Sequence of chain 3.A:
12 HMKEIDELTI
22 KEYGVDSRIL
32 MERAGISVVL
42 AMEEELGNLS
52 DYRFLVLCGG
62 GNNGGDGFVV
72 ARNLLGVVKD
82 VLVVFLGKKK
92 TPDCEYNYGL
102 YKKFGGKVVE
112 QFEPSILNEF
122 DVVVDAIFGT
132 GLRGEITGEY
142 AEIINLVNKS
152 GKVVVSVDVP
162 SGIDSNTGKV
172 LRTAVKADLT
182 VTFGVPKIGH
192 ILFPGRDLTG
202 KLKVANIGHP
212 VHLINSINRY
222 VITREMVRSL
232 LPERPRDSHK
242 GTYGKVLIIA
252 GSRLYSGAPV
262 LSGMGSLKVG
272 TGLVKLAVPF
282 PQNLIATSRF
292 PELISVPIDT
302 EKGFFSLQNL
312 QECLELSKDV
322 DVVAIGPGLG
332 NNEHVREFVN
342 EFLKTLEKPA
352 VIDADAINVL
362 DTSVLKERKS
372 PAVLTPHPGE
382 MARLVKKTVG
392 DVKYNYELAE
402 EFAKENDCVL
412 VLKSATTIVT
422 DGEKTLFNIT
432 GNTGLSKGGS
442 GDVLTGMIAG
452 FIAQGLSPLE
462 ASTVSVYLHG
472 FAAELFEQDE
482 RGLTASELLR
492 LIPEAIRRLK

Binding-site contacts:
Ligand atom O contacts residue ASN207 of chain 7.A at 2.8 Å (h-bond).
Ligand atom CZ2 contacts residue ASN207 of chain 7.A at 3.8 Å.
Ligand atom CH2 contacts residue ILE37 of chain 3.A at 3.8 Å (hydrophobic).
Ligand atom CZ contacts residue SER38 of chain 7.A at 3.5 Å.
Ligand atom NE1 contacts residue ASN74 of chain 3.A at 2.9 Å (h-bond).
Ligand atom O contacts residue VAL205 of chain 7.A at 3.0 Å (h-bond).
Ligand atom CE2 contacts residue VAL40 of chain 3.A at 3.7 Å (hydrophobic).
Ligand atom NE1 contacts residue ASN207 of chain 7.A at 3.6 Å (h-bond).
Ligand atom N contacts residue ASN49 of chain 3.A at 3.3 Å (h-bond).
Ligand atom CE2 contacts residue GLU45 of chain 7.A at 3.7 Å.
Ligand atom CA contacts residue VAL205 of chain 7.A at 3.2 Å (hydrophobic).
Ligand atom CD2 contacts residue VAL40 of chain 3.A at 3.6 Å (hydrophobic).
Ligand atom CE2 contacts residue ASN207 of chain 7.A at 3.5 Å.
Ligand atom CD1 contacts residue ASN74 of chain 3.A at 3.7 Å.
Ligand atom N contacts residue GLU44 of chain 3.A at 3.7 Å.
Ligand atom CG contacts residue VAL40 of chain 3.A at 3.8 Å (hydrophobic).
Ligand atom CE1 contacts residue SER38 of chain 7.A at 3.9 Å.
Ligand atom C contacts residue LEU203 of chain 7.A at 3.4 Å (hydrophobic).
Ligand atom O contacts residue VAL205 of chain 7.A at 3.5 Å (h-bond).
Ligand atom CE1 contacts residue ALA42 of chain 7.A at 3.8 Å (hydrophobic).
Ligand atom CD1 contacts residue ASN207 of chain 7.A at 3.5 Å.
Ligand atom O contacts residue LYS204 of chain 7.A at 3.8 Å.
Ligand atom CB contacts residue GLU44 of chain 3.A at 3.0 Å.
Ligand atom NE1 contacts residue VAL40 of chain 3.A at 3.9 Å.
Ligand atom CD1 contacts residue SER38 of chain 7.A at 3.6 Å.
Ligand atom CZ contacts residue ALA42 of chain 7.A at 3.6 Å (hydrophobic).
Ligand atom CD2 contacts residue LEU41 of chain 7.A at 3.5 Å (hydrophobic).
Ligand atom O contacts residue ALA206 of chain 7.A at 3.2 Å.
Ligand atom CH2 contacts residue ARG34 of chain 7.A at 3.6 Å.
Ligand atom N contacts residue VAL205 of chain 7.A at 2.9 Å (h-bond).
Ligand atom CE1 contacts residue ALA206 of chain 7.A at 3.9 Å (hydrophobic).
Ligand atom C contacts residue VAL205 of chain 7.A at 3.5 Å (hydrophobic).
Ligand atom CD1 contacts residue VAL205 of chain 7.A at 3.9 Å (hydrophobic).
Ligand atom CZ2 contacts residue ASN74 of chain 3.A at 3.6 Å.
Ligand atom CA contacts residue GLU44 of chain 3.A at 3.6 Å.
Ligand atom CD2 contacts residue GLU45 of chain 7.A at 3.6 Å.
Ligand atom CZ2 contacts residue ARG34 of chain 7.A at 3.7 Å.
Ligand atom O contacts residue ASN207 of chain 7.A at 3.1 Å (h-bond).
Ligand atom N contacts residue GLU44 of chain 3.A at 3.1 Å (salt-bridge).
Ligand atom CE3 contacts residue LEU41 of chain 3.A at 3.8 Å (hydrophobic).

Sequence of chain 7.A:
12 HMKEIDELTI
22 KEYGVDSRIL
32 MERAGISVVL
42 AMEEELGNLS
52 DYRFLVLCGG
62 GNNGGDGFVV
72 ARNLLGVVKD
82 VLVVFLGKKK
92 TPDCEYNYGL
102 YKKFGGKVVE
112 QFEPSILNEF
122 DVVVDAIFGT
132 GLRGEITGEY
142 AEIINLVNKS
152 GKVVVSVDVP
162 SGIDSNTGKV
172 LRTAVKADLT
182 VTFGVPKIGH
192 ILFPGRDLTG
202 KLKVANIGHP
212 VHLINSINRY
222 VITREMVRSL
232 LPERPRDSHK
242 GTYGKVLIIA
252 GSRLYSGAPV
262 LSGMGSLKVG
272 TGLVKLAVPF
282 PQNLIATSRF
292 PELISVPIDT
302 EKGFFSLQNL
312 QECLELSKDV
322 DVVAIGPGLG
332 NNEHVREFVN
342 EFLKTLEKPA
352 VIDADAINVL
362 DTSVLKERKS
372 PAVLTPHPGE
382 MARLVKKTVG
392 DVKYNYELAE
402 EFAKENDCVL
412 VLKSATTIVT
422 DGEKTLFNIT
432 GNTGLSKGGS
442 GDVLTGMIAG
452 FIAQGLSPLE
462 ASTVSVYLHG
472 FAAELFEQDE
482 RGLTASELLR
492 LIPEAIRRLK

The small molecule below binds the protein below.
Small molecule (SMILES): CC(C)C[C@H](NC(=O)[C@H](CC1=c2ccccc2=NC1)NC(=O)[C@H](C)NC(=O)[C@H](C)N)C(=O)N[C@@H](Cc1ccccc1)C(=O)N[C@@H](CCC(=O)O)C(=O)N[C@@H](C)C=O